The protein below binds the small molecule below.
Small molecule (SMILES): CC(=O)N[C@H]1[C@H](O[C@H]2[C@H](O)[C@@H](NC(C)=O)CO[C@@H]2CO)O[C@H](CO)[C@@H](O)[C@@H]1O

Binding-site contacts:
Ligand atom O5 contacts residue ASN188 of chain 1.A at 2.4 Å (h-bond).
Ligand atom C8 contacts residue LYS186 of chain 1.A at 3.9 Å.
Ligand atom N2 contacts residue ASN188 of chain 1.A at 2.9 Å (h-bond).
Ligand atom C4 contacts residue GLU147 of chain 1.A at 4.5 Å.
Ligand atom O6 contacts residue ILE145 of chain 1.A at 3.5 Å.
Ligand atom C3 contacts residue ASN188 of chain 1.A at 3.8 Å.
Ligand atom O3 contacts residue GLU147 of chain 1.A at 4.5 Å.
Ligand atom N2 contacts residue GLU147 of chain 1.A at 4.0 Å.
Ligand atom O7 contacts residue ASN188 of chain 1.A at 4.0 Å.
Ligand atom C1 contacts residue ASN188 of chain 1.A at 1.4 Å.
Ligand atom C1 contacts residue GLU147 of chain 1.A at 4.2 Å.
Ligand atom C8 contacts residue HIS142 of chain 1.A at 4.0 Å.
Ligand atom C8 contacts residue LYS164 of chain 1.A at 4.5 Å.
Ligand atom C6 contacts residue ILE145 of chain 1.A at 4.0 Å (hydrophobic).
Ligand atom C2 contacts residue GLU147 of chain 1.A at 4.1 Å.
Ligand atom C4 contacts residue ASN188 of chain 1.A at 4.3 Å.
Ligand atom C2 contacts residue ASN188 of chain 1.A at 2.5 Å.
Ligand atom C7 contacts residue ASN188 of chain 1.A at 3.7 Å.
Ligand atom C5 contacts residue ASN188 of chain 1.A at 3.7 Å.
Ligand atom C3 contacts residue GLU147 of chain 1.A at 3.7 Å.
Ligand atom C8 contacts residue ASN188 of chain 1.A at 4.3 Å.
Ligand atom C1 contacts residue ILE145 of chain 1.A at 4.0 Å (hydrophobic).
Ligand atom O5 contacts residue ILE145 of chain 1.A at 3.6 Å.
Ligand atom C5 contacts residue ILE145 of chain 1.A at 4.4 Å (hydrophobic).

Sequence of chain 1.A:
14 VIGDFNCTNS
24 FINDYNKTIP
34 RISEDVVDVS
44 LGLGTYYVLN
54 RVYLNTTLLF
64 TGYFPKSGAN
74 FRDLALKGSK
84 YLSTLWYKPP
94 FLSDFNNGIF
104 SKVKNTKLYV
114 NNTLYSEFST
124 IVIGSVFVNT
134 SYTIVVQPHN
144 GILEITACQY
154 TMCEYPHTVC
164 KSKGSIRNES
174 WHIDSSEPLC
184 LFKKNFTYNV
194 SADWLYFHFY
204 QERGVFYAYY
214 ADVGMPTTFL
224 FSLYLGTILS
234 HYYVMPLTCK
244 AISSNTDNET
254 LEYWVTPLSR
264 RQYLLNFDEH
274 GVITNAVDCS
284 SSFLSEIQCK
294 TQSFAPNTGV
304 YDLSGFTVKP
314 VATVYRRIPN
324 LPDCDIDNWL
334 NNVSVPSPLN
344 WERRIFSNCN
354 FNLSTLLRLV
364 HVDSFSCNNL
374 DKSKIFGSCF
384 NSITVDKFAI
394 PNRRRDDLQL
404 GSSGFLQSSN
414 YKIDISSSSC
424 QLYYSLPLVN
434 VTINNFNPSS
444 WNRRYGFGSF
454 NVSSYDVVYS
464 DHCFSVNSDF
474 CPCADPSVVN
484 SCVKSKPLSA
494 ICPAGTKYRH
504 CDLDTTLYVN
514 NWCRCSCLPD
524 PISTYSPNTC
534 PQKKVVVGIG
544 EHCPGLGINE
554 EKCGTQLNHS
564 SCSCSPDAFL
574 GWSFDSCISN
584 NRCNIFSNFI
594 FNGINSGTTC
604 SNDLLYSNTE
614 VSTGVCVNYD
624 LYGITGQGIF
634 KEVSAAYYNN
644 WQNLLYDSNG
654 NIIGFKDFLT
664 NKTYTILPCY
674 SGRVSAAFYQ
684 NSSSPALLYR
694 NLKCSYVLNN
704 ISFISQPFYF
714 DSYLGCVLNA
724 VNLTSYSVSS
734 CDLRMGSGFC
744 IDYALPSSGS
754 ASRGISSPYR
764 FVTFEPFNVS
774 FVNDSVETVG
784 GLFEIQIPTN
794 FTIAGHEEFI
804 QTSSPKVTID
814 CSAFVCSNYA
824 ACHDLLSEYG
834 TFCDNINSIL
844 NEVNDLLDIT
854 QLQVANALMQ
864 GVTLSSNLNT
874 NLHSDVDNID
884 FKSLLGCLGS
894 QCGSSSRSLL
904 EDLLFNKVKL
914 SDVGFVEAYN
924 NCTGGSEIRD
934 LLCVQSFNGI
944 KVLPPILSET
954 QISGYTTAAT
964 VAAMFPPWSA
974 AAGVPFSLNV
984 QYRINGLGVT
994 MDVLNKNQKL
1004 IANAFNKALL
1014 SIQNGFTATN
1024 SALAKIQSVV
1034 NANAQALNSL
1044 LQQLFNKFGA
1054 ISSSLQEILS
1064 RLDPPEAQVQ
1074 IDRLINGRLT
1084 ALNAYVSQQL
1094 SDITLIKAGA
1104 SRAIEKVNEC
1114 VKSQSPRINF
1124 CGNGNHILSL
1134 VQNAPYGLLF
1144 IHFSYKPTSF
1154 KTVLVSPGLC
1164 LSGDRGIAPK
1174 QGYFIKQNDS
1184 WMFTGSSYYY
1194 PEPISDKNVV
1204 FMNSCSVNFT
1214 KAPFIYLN